Sequence of chain 1.A:
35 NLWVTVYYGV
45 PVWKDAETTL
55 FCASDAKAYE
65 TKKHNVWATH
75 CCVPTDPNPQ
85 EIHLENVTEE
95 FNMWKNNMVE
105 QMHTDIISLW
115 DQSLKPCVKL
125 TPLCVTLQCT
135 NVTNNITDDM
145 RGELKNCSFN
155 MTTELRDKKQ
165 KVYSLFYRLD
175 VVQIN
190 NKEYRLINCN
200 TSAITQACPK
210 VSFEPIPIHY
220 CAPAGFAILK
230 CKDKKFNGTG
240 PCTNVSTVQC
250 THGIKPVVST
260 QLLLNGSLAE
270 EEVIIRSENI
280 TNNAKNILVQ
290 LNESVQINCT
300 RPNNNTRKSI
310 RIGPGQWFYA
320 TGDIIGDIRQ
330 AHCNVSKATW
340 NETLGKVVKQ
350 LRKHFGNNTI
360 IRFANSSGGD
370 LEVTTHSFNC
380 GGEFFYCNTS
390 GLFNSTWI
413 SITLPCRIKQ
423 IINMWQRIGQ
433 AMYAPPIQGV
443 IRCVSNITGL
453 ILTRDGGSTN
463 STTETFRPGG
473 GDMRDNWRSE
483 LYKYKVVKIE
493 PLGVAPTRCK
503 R

The protein below binds the small molecule below.
Small molecule (SMILES): CC(=O)N[C@@H]1[C@@H](O)[C@H](O)[C@@H](CO)O[C@H]1O

Sequence of chain 1.C:
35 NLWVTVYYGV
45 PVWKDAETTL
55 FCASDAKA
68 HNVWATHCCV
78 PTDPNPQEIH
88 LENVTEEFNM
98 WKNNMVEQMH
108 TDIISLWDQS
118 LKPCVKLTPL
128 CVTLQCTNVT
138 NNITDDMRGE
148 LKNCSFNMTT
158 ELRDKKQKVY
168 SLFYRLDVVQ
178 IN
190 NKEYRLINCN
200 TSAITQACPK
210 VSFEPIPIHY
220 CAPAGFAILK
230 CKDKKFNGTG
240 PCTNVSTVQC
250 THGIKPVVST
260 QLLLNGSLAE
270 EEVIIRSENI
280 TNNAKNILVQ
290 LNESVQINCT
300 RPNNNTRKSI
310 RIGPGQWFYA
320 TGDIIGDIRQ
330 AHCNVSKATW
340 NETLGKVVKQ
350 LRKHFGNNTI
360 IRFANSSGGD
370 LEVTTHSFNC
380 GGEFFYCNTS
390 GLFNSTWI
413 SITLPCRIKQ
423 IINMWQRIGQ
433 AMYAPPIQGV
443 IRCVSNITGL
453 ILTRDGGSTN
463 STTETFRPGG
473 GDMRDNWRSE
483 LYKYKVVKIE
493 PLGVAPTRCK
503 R

Binding-site contacts:
Ligand atom C8 contacts residue ASN199 of chain 1.A at 3.4 Å.
Ligand atom C3 contacts residue ASN199 of chain 1.A at 3.9 Å.
Ligand atom O5 contacts residue ARG194 of chain 1.A at 3.1 Å (salt-bridge).
Ligand atom O5 contacts residue ASN199 of chain 1.A at 2.5 Å (h-bond).
Ligand atom C2 contacts residue ASN199 of chain 1.A at 2.5 Å.
Ligand atom N2 contacts residue THR200 of chain 1.A at 4.2 Å.
Ligand atom C7 contacts residue THR200 of chain 1.A at 4.1 Å.
Ligand atom O7 contacts residue ASN199 of chain 1.A at 3.2 Å (h-bond).
Ligand atom C6 contacts residue ARG194 of chain 1.A at 4.3 Å.
Ligand atom N2 contacts residue ASN199 of chain 1.A at 3.0 Å (h-bond).
Ligand atom C5 contacts residue ARG194 of chain 1.A at 4.0 Å.
Ligand atom C5 contacts residue ASN199 of chain 1.A at 3.8 Å.
Ligand atom O7 contacts residue ARG310 of chain 1.C at 3.9 Å.
Ligand atom C7 contacts residue ASN199 of chain 1.A at 3.3 Å.
Ligand atom C8 contacts residue THR200 of chain 1.A at 3.3 Å.
Ligand atom C4 contacts residue ASN199 of chain 1.A at 4.4 Å.
Ligand atom C1 contacts residue ASN199 of chain 1.A at 1.5 Å.
Ligand atom C1 contacts residue ARG194 of chain 1.A at 3.5 Å.